This small molecule binds to this protein.
Small molecule (SMILES): CC(=O)N[C@@H]1[C@@H](O)[C@H](O)[C@@H](CO)O[C@H]1O

Sequence of chain 1.B:
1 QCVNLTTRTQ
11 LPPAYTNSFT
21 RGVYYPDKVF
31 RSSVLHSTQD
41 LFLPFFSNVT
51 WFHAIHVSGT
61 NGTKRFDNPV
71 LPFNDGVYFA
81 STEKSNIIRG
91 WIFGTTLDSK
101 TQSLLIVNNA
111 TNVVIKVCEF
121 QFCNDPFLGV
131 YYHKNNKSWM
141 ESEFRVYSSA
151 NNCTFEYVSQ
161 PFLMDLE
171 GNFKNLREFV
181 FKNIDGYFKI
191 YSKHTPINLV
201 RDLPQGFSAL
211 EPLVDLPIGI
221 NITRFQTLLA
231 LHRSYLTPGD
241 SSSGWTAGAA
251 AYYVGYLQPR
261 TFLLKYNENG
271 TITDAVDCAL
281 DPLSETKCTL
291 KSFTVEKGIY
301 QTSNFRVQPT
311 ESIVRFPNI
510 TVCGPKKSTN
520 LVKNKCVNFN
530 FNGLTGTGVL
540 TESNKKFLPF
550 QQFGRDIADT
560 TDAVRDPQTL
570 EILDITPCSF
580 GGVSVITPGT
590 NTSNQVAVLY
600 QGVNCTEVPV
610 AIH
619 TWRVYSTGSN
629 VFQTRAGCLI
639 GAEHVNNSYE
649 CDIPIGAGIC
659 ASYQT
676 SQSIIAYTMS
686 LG

Binding-site contacts:
Ligand atom O5 contacts residue ASN221 of chain 1.B at 2.4 Å (h-bond).
Ligand atom O5 contacts residue THR95 of chain 1.B at 4.3 Å.
Ligand atom C1 contacts residue THR95 of chain 1.B at 4.4 Å.
Ligand atom C7 contacts residue ASN221 of chain 1.B at 3.7 Å.
Ligand atom C3 contacts residue ASN221 of chain 1.B at 3.8 Å.
Ligand atom O7 contacts residue ASN221 of chain 1.B at 4.1 Å.
Ligand atom C1 contacts residue ASN221 of chain 1.B at 1.4 Å.
Ligand atom C2 contacts residue ASN221 of chain 1.B at 2.4 Å.
Ligand atom C8 contacts residue ASN221 of chain 1.B at 4.0 Å.
Ligand atom C5 contacts residue ASN221 of chain 1.B at 3.7 Å.
Ligand atom N2 contacts residue ASN221 of chain 1.B at 2.9 Å (h-bond).
Ligand atom C4 contacts residue ASN221 of chain 1.B at 4.2 Å.